This protein binds this small molecule.
Small molecule (SMILES): CC(=O)N[C@@H]1[C@@H](O)[C@H](O)[C@@H](CO)O[C@H]1O

Binding-site contacts:
Ligand atom C8 contacts residue ASP20 of chain 1.D at 4.0 Å.
Ligand atom C7 contacts residue ASP20 of chain 1.D at 3.1 Å.
Ligand atom N2 contacts residue ASP20 of chain 1.D at 3.1 Å (salt-bridge).
Ligand atom O7 contacts residue ASN132 of chain 1.D at 3.2 Å (h-bond).
Ligand atom O5 contacts residue ASN132 of chain 1.D at 2.4 Å (h-bond).
Ligand atom C2 contacts residue ASP20 of chain 1.D at 3.2 Å.
Ligand atom C7 contacts residue CYS19 of chain 1.D at 4.0 Å (hydrophobic).
Ligand atom O3 contacts residue ASP20 of chain 1.D at 2.5 Å (salt-bridge).
Ligand atom C4 contacts residue ASP20 of chain 1.D at 4.2 Å.
Ligand atom C3 contacts residue ASP20 of chain 1.D at 3.4 Å.
Ligand atom C8 contacts residue VAL116 of chain 1.D at 4.0 Å (hydrophobic).
Ligand atom C5 contacts residue ASN132 of chain 1.D at 3.7 Å.
Ligand atom O5 contacts residue ARG114 of chain 1.D at 3.6 Å (salt-bridge).
Ligand atom C4 contacts residue ASN132 of chain 1.D at 4.3 Å.
Ligand atom C7 contacts residue ASN132 of chain 1.D at 3.3 Å.
Ligand atom C6 contacts residue ARG114 of chain 1.D at 3.9 Å.
Ligand atom C2 contacts residue ASN132 of chain 1.D at 2.5 Å.
Ligand atom C8 contacts residue CYS19 of chain 1.D at 4.0 Å (hydrophobic).
Ligand atom N2 contacts residue ASN132 of chain 1.D at 3.0 Å (h-bond).
Ligand atom O7 contacts residue ASP20 of chain 1.D at 2.6 Å (salt-bridge).
Ligand atom C7 contacts residue VAL116 of chain 1.D at 4.2 Å (hydrophobic).
Ligand atom N2 contacts residue VAL116 of chain 1.D at 4.2 Å.
Ligand atom C1 contacts residue ARG114 of chain 1.D at 4.0 Å.
Ligand atom C8 contacts residue ASN132 of chain 1.D at 4.5 Å.
Ligand atom C3 contacts residue ASN132 of chain 1.D at 3.9 Å.
Ligand atom O7 contacts residue CYS19 of chain 1.D at 3.2 Å.
Ligand atom C1 contacts residue ASN132 of chain 1.D at 1.5 Å.
Ligand atom C5 contacts residue ARG114 of chain 1.D at 3.8 Å.

Sequence of chain 1.D:
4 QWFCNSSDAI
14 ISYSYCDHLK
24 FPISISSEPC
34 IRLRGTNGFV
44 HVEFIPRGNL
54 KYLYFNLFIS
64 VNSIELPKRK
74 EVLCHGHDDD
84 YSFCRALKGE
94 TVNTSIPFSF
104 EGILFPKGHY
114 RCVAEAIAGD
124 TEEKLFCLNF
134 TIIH